Sequence of chain 1.C:
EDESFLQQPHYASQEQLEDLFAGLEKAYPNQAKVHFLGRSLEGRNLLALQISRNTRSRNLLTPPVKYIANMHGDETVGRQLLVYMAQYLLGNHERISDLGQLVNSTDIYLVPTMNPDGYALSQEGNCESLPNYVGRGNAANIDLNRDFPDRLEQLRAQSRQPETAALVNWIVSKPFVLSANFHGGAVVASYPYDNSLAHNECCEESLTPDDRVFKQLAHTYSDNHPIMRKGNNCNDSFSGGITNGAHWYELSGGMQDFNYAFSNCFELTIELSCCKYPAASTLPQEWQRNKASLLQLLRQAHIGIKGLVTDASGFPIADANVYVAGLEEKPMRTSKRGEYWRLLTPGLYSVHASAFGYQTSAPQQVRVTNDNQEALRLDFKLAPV

This protein binds this small molecule.
Small molecule (SMILES): CC(=O)N[C@@H]1[C@@H](O)[C@H](O)[C@@H](CO)O[C@H]1O

Binding-site contacts:
Ligand atom C2 contacts residue ASN133 of chain 1.C at 2.5 Å.
Ligand atom C1 contacts residue GLY129 of chain 1.C at 4.0 Å.
Ligand atom C7 contacts residue ASN133 of chain 1.C at 4.0 Å.
Ligand atom C1 contacts residue ASN133 of chain 1.C at 1.4 Å.
Ligand atom N2 contacts residue ASN133 of chain 1.C at 3.0 Å (h-bond).
Ligand atom O7 contacts residue GLY129 of chain 1.C at 3.4 Å.
Ligand atom C7 contacts residue GLY129 of chain 1.C at 3.7 Å.
Ligand atom C3 contacts residue ASN133 of chain 1.C at 3.8 Å.
Ligand atom C8 contacts residue ASN133 of chain 1.C at 4.2 Å.
Ligand atom C4 contacts residue ARG82 of chain 1.C at 4.3 Å.
Ligand atom O7 contacts residue GLN130 of chain 1.C at 4.3 Å.
Ligand atom C8 contacts residue GLY129 of chain 1.C at 4.1 Å.
Ligand atom O5 contacts residue ASN133 of chain 1.C at 2.4 Å (h-bond).
Ligand atom O5 contacts residue ARG82 of chain 1.C at 3.2 Å (salt-bridge).
Ligand atom N2 contacts residue GLN130 of chain 1.C at 4.5 Å.
Ligand atom O7 contacts residue HIS122 of chain 1.C at 3.9 Å.
Ligand atom C4 contacts residue ASN133 of chain 1.C at 4.0 Å.
Ligand atom C7 contacts residue HIS122 of chain 1.C at 4.4 Å.
Ligand atom C1 contacts residue ARG82 of chain 1.C at 3.5 Å.
Ligand atom N2 contacts residue GLY129 of chain 1.C at 3.7 Å.
Ligand atom C5 contacts residue ARG82 of chain 1.C at 4.1 Å.
Ligand atom C6 contacts residue ARG82 of chain 1.C at 4.4 Å.
Ligand atom C2 contacts residue ARG82 of chain 1.C at 4.3 Å.
Ligand atom O7 contacts residue SER126 of chain 1.C at 4.2 Å.
Ligand atom O6 contacts residue ARG82 of chain 1.C at 3.5 Å (salt-bridge).
Ligand atom C8 contacts residue HIS122 of chain 1.C at 4.1 Å.
Ligand atom C5 contacts residue ASN133 of chain 1.C at 3.7 Å.